Binding-site contacts:
Ligand atom N25 contacts residue ILE213 of chain 2.A at 4.2 Å.
Ligand atom C10 contacts residue GLN256 of chain 2.A at 4.2 Å.
Ligand atom O24 contacts residue ILE213 of chain 2.A at 2.9 Å.
Ligand atom C21 contacts residue PRO252 of chain 2.A at 4.4 Å (hydrophobic).
Ligand atom N25 contacts residue CYS300 of chain 2.A at 3.4 Å.
Ligand atom C02 contacts residue ASN142 of chain 1.A at 4.0 Å.
Ligand atom C01 contacts residue ASN142 of chain 1.A at 3.8 Å.
Ligand atom C16 contacts residue CYS300 of chain 2.A at 3.6 Å (hydrophobic).
Ligand atom C23 contacts residue GLN256 of chain 2.A at 3.8 Å.
Ligand atom C21 contacts residue VAL297 of chain 2.A at 4.0 Å (hydrophobic).
Ligand atom C20 contacts residue VAL297 of chain 2.A at 3.9 Å (hydrophobic).
Ligand atom C22 contacts residue GLN256 of chain 2.A at 4.0 Å.
Ligand atom N11 contacts residue CYS300 of chain 2.A at 4.2 Å.
Ligand atom O24 contacts residue CYS300 of chain 2.A at 4.0 Å.
Ligand atom C17 contacts residue GLN256 of chain 2.A at 4.5 Å.
Ligand atom C15 contacts residue CYS300 of chain 2.A at 4.0 Å (hydrophobic).
Ligand atom C19 contacts residue VAL297 of chain 2.A at 4.2 Å (hydrophobic).
Ligand atom C06 contacts residue ASN142 of chain 1.A at 4.1 Å.
Ligand atom C23 contacts residue LEU253 of chain 2.A at 4.3 Å (hydrophobic).
Ligand atom O24 contacts residue GLN256 of chain 2.A at 4.0 Å.
Ligand atom C22 contacts residue VAL297 of chain 2.A at 4.4 Å (hydrophobic).
Ligand atom N25 contacts residue GLN256 of chain 2.A at 4.3 Å.
Ligand atom C15 contacts residue GLN256 of chain 2.A at 3.7 Å.
Ligand atom O24 contacts residue LEU253 of chain 2.A at 3.3 Å.
Ligand atom C23 contacts residue ILE213 of chain 2.A at 3.9 Å (hydrophobic).
Ligand atom C23 contacts residue CYS300 of chain 2.A at 4.0 Å (hydrophobic).
Ligand atom C21 contacts residue GLN256 of chain 2.A at 4.2 Å.
Ligand atom C21 contacts residue LEU253 of chain 2.A at 4.5 Å (hydrophobic).
Ligand atom C16 contacts residue SER301 of chain 2.A at 4.3 Å.
Ligand atom C14 contacts residue CYS300 of chain 2.A at 4.1 Å (hydrophobic).
Ligand atom C07 contacts residue ASN142 of chain 1.A at 3.2 Å.

Sequence of chain 1.A:
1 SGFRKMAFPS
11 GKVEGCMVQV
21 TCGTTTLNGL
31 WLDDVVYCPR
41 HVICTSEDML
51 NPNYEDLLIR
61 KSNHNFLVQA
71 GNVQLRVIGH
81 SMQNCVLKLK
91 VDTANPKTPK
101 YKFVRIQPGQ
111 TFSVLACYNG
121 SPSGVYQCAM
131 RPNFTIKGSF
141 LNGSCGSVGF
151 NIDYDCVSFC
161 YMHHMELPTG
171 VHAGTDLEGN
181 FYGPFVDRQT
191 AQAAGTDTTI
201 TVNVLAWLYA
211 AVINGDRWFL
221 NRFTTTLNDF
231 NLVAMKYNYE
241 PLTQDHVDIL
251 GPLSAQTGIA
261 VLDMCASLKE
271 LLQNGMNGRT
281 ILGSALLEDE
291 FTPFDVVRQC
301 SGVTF

Sequence of chain 2.A:
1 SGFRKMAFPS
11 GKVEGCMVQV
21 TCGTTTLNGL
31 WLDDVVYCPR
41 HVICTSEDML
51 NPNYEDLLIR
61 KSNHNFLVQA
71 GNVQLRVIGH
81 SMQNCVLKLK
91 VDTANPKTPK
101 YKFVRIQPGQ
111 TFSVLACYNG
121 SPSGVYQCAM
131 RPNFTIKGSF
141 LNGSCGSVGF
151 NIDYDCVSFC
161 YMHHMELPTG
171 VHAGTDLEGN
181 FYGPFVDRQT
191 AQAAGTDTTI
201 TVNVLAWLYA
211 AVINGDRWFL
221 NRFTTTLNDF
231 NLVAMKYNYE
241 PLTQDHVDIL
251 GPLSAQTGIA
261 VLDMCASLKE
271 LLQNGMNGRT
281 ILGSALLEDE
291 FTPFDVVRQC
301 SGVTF

This small molecule binds to this protein.
Small molecule (SMILES): Cc1ccc(N2CCN(CC[C@@H]3NC(=O)c4ccccc43)CC2)cc1C